Sequence of chain 57.B:
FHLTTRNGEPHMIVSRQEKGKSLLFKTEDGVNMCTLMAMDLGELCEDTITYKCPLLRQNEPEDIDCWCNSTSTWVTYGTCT

A protein and the small-molecule ligand that binds it are described below.
Small molecule (SMILES): OC[C@H]1O[C@@H](O)[C@@H](O)[C@@H](O)[C@@H]1O

Binding-site contacts:
Ligand atom C3 contacts residue BMA1 of chain 57.P at 2.5 Å.
Ligand atom O4 contacts residue BMA1 of chain 57.P at 4.0 Å.
Ligand atom C5 contacts residue NAG1 of chain 57.N at 3.8 Å.
Ligand atom O5 contacts residue NAG1 of chain 57.N at 2.5 Å (h-bond).
Ligand atom C2 contacts residue HIS2 of chain 57.B at 4.5 Å.
Ligand atom O2 contacts residue HIS2 of chain 57.B at 3.4 Å (h-bond).
Ligand atom O2 contacts residue NAG1 of chain 57.N at 3.4 Å (h-bond).
Ligand atom C2 contacts residue BMA1 of chain 57.P at 3.2 Å.
Ligand atom O3 contacts residue BMA1 of chain 57.P at 1.1 Å.
Ligand atom C2 contacts residue NAG1 of chain 57.N at 2.9 Å.
Ligand atom C4 contacts residue BMA1 of chain 57.P at 3.6 Å.
Ligand atom O6 contacts residue NAG1 of chain 57.N at 4.5 Å.
Ligand atom C1 contacts residue NAG1 of chain 57.N at 1.7 Å.
Ligand atom C3 contacts residue NAG1 of chain 57.N at 4.1 Å.
Ligand atom O2 contacts residue BMA1 of chain 57.P at 3.0 Å (h-bond).